Binding-site contacts:
Ligand atom C3C contacts residue CYS82 of chain 1.P at 3.2 Å (hydrophobic).
Ligand atom NA contacts residue ASP85 of chain 1.P at 2.7 Å (salt-bridge).
Ligand atom C2C contacts residue CYS82 of chain 1.P at 3.2 Å (hydrophobic).
Ligand atom C4C contacts residue THR122 of chain 1.P at 3.5 Å.
Ligand atom C4A contacts residue ARG84 of chain 1.P at 3.3 Å.
Ligand atom CBC contacts residue MET86 of chain 1.P at 3.8 Å (hydrophobic).
Ligand atom NC contacts residue CYS82 of chain 1.P at 3.7 Å.
Ligand atom CBC contacts residue CYS82 of chain 1.P at 2.8 Å (hydrophobic).
Ligand atom CHD contacts residue THR122 of chain 1.P at 3.5 Å.
Ligand atom CMD contacts residue ASN72 of chain 1.P at 2.7 Å.
Ligand atom CMB contacts residue ILE88 of chain 1.P at 3.6 Å (hydrophobic).
Ligand atom OC contacts residue LEU66 of chain 1.P at 3.5 Å.
Ligand atom OC contacts residue ALA73 of chain 1.P at 3.3 Å.
Ligand atom C1A contacts residue ARG84 of chain 1.P at 3.3 Å.
Ligand atom C3D contacts residue THR122 of chain 1.P at 3.8 Å.
Ligand atom CAC contacts residue CYS82 of chain 1.P at 2.1 Å (hydrophobic).
Ligand atom C1D contacts residue THR122 of chain 1.P at 3.6 Å.
Ligand atom O2A contacts residue ARG84 of chain 1.P at 3.4 Å (salt-bridge).
Ligand atom CBB contacts residue ARG108 of chain 1.P at 3.7 Å.
Ligand atom C2A contacts residue ARG84 of chain 1.P at 3.5 Å.
Ligand atom O1A contacts residue ARG84 of chain 1.P at 3.6 Å.
Ligand atom NA contacts residue ARG84 of chain 1.P at 3.3 Å (salt-bridge).
Ligand atom CMD contacts residue THR122 of chain 1.P at 3.8 Å.
Ligand atom NC contacts residue ASN72 of chain 1.P at 3.8 Å.
Ligand atom CMC contacts residue SER126 of chain 1.P at 3.7 Å.
Ligand atom O1D contacts residue ARG78 of chain 1.P at 3.2 Å.
Ligand atom CHA contacts residue LEU120 of chain 1.P at 3.5 Å (hydrophobic).
Ligand atom C1C contacts residue CYS82 of chain 1.P at 3.6 Å (hydrophobic).
Ligand atom ND contacts residue TYR117 of chain 1.P at 3.8 Å.
Ligand atom CBD contacts residue LEU120 of chain 1.P at 3.8 Å (hydrophobic).
Ligand atom CAB contacts residue ARG108 of chain 1.P at 3.5 Å.
Ligand atom C2D contacts residue THR122 of chain 1.P at 3.4 Å.
Ligand atom C4C contacts residue CYS82 of chain 1.P at 3.6 Å (hydrophobic).
Ligand atom CHB contacts residue ASP85 of chain 1.P at 3.2 Å.
Ligand atom NC contacts residue THR122 of chain 1.P at 3.8 Å.
Ligand atom ND contacts residue ASP85 of chain 1.P at 3.1 Å (salt-bridge).
Ligand atom C2D contacts residue ASN72 of chain 1.P at 3.5 Å.
Ligand atom C3A contacts residue ARG84 of chain 1.P at 3.5 Å.
Ligand atom C4A contacts residue ASP85 of chain 1.P at 3.4 Å.
Ligand atom CGD contacts residue ARG78 of chain 1.P at 3.5 Å.

The small molecule below binds the protein below.
Small molecule (SMILES): C=CC1=C(C)/C(=C/c2[nH]c(/C=C3\N=C(/C=C4\NC(=O)C(C)=C4C=C)C(C)=C3CCC(=O)O)c(CCC(=O)O)c2C)NC1=O

Sequence of chain 1.P:
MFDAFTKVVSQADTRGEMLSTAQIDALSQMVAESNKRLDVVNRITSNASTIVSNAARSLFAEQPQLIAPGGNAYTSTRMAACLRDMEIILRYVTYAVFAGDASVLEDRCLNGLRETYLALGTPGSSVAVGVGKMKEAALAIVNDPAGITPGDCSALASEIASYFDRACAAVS